Sequence of chain 6.F:
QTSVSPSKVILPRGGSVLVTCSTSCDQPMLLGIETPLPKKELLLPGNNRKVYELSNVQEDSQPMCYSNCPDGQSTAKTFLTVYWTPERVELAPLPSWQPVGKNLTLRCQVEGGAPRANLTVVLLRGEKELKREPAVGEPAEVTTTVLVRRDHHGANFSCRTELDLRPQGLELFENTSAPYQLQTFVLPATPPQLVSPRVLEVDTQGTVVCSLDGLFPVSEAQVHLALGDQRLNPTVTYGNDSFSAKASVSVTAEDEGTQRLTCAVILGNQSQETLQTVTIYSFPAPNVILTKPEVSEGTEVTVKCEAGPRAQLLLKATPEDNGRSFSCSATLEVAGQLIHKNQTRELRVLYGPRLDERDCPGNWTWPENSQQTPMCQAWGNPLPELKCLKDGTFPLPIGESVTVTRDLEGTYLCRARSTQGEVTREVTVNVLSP

A protein and the small-molecule ligand that binds it are described below.
Small molecule (SMILES): CC(=O)N[C@@H]1[C@@H](O)[C@H](O)[C@@H](CO)O[C@H]1O

Binding-site contacts:
Ligand atom N2 contacts residue THR85 of chain 6.F at 4.5 Å.
Ligand atom O5 contacts residue ASN175 of chain 6.F at 2.4 Å (h-bond).
Ligand atom C1 contacts residue GLU174 of chain 6.F at 4.1 Å.
Ligand atom C4 contacts residue NAG1 of chain 6.K at 3.5 Å.
Ligand atom O4 contacts residue NAG1 of chain 6.K at 2.3 Å (h-bond).
Ligand atom N2 contacts residue PRO86 of chain 6.F at 3.9 Å.
Ligand atom C1 contacts residue THR85 of chain 6.F at 3.8 Å.
Ligand atom C5 contacts residue ASN175 of chain 6.F at 3.7 Å.
Ligand atom C2 contacts residue ASN175 of chain 6.F at 2.4 Å.
Ligand atom C3 contacts residue ASN175 of chain 6.F at 3.8 Å.
Ligand atom C5 contacts residue NAG1 of chain 6.K at 3.8 Å.
Ligand atom C7 contacts residue ASN175 of chain 6.F at 3.4 Å.
Ligand atom C6 contacts residue NAG1 of chain 6.K at 4.2 Å.
Ligand atom O5 contacts residue THR85 of chain 6.F at 4.3 Å.
Ligand atom C8 contacts residue ARG88 of chain 6.F at 4.3 Å.
Ligand atom O6 contacts residue PHE173 of chain 6.F at 4.0 Å.
Ligand atom O5 contacts residue GLU174 of chain 6.F at 3.5 Å (salt-bridge).
Ligand atom N2 contacts residue ASN175 of chain 6.F at 2.9 Å (h-bond).
Ligand atom O6 contacts residue GLU174 of chain 6.F at 3.8 Å.
Ligand atom C8 contacts residue GLU87 of chain 6.F at 3.6 Å.
Ligand atom O7 contacts residue ASN175 of chain 6.F at 3.5 Å (h-bond).
Ligand atom C4 contacts residue ASN175 of chain 6.F at 4.2 Å.
Ligand atom C7 contacts residue PRO86 of chain 6.F at 4.3 Å (hydrophobic).
Ligand atom C8 contacts residue ASN175 of chain 6.F at 4.5 Å.
Ligand atom C5 contacts residue THR85 of chain 6.F at 4.0 Å.
Ligand atom C2 contacts residue THR85 of chain 6.F at 4.5 Å.
Ligand atom C8 contacts residue PRO86 of chain 6.F at 3.6 Å (hydrophobic).
Ligand atom O3 contacts residue NAG1 of chain 6.K at 3.9 Å.
Ligand atom C3 contacts residue NAG1 of chain 6.K at 3.7 Å.
Ligand atom C1 contacts residue ASN175 of chain 6.F at 1.4 Å.
Ligand atom O6 contacts residue THR85 of chain 6.F at 4.4 Å.
Ligand atom C3 contacts residue THR85 of chain 6.F at 4.4 Å.